Sequence of chain 1.D:
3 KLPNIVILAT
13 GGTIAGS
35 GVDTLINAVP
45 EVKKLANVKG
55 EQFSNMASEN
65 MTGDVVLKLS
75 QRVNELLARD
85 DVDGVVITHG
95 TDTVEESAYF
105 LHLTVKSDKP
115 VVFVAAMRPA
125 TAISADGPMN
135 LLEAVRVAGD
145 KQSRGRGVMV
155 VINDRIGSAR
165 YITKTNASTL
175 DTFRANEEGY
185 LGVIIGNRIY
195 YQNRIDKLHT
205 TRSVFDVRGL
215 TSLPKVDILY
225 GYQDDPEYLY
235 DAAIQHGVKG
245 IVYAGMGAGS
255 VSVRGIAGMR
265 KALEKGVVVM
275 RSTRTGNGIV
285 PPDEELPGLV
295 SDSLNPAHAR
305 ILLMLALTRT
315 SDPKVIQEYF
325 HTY

Binding-site contacts:
Ligand atom C contacts residue THR95 of chain 1.B at 3.8 Å.
Ligand atom CB contacts residue THR95 of chain 1.B at 3.4 Å.
Ligand atom O contacts residue GLY14 of chain 1.B at 3.5 Å.
Ligand atom C contacts residue THR15 of chain 1.B at 4.2 Å.
Ligand atom O contacts residue ALA61 of chain 1.B at 3.4 Å.
Ligand atom OD1 contacts residue GLY94 of chain 1.B at 3.3 Å.
Ligand atom CB contacts residue ASP96 of chain 1.B at 3.6 Å.
Ligand atom OXT contacts residue GLU63 of chain 1.B at 3.7 Å.
Ligand atom C contacts residue ALA61 of chain 1.B at 4.3 Å (hydrophobic).
Ligand atom OD1 contacts residue THR15 of chain 1.B at 2.7 Å (h-bond).
Ligand atom CA contacts residue THR15 of chain 1.B at 3.2 Å.
Ligand atom OD2 contacts residue THR95 of chain 1.B at 2.5 Å (h-bond).
Ligand atom OXT contacts residue GLY94 of chain 1.B at 3.4 Å.
Ligand atom N contacts residue ASP96 of chain 1.B at 2.8 Å (salt-bridge).
Ligand atom N contacts residue SER254 of chain 1.D at 3.8 Å.
Ligand atom C contacts residue GLU63 of chain 1.B at 3.6 Å.
Ligand atom OXT contacts residue SER62 of chain 1.B at 2.5 Å (h-bond).
Ligand atom N contacts residue GLU63 of chain 1.B at 2.9 Å (salt-bridge).
Ligand atom CB contacts residue THR15 of chain 1.B at 2.9 Å.
Ligand atom CA contacts residue GLU63 of chain 1.B at 3.8 Å.
Ligand atom OXT contacts residue ASP96 of chain 1.B at 3.0 Å (salt-bridge).
Ligand atom OD1 contacts residue ALA120 of chain 1.B at 3.8 Å.
Ligand atom O contacts residue GLY94 of chain 1.B at 3.3 Å.
Ligand atom O contacts residue GLU63 of chain 1.B at 3.8 Å.
Ligand atom CG contacts residue THR95 of chain 1.B at 2.8 Å.
Ligand atom CG contacts residue THR15 of chain 1.B at 2.5 Å.
Ligand atom OD1 contacts residue GLY14 of chain 1.B at 4.1 Å.
Ligand atom CA contacts residue ASP96 of chain 1.B at 3.7 Å.
Ligand atom OD2 contacts residue MET121 of chain 1.B at 4.0 Å.
Ligand atom C contacts residue GLY94 of chain 1.B at 3.4 Å.
Ligand atom O contacts residue SER62 of chain 1.B at 2.8 Å (h-bond).
Ligand atom CG contacts residue ALA120 of chain 1.B at 3.8 Å (hydrophobic).
Ligand atom C contacts residue SER62 of chain 1.B at 3.4 Å.
Ligand atom O contacts residue THR15 of chain 1.B at 4.1 Å.
Ligand atom OD2 contacts residue THR15 of chain 1.B at 3.0 Å (h-bond).
Ligand atom OXT contacts residue THR95 of chain 1.B at 3.3 Å (h-bond).
Ligand atom OD1 contacts residue THR95 of chain 1.B at 2.9 Å (h-bond).
Ligand atom OD2 contacts residue LYS168 of chain 1.B at 4.3 Å.
Ligand atom OD2 contacts residue ALA120 of chain 1.B at 3.1 Å (h-bond).
Ligand atom C contacts residue ASP96 of chain 1.B at 4.0 Å.

Sequence of chain 1.B:
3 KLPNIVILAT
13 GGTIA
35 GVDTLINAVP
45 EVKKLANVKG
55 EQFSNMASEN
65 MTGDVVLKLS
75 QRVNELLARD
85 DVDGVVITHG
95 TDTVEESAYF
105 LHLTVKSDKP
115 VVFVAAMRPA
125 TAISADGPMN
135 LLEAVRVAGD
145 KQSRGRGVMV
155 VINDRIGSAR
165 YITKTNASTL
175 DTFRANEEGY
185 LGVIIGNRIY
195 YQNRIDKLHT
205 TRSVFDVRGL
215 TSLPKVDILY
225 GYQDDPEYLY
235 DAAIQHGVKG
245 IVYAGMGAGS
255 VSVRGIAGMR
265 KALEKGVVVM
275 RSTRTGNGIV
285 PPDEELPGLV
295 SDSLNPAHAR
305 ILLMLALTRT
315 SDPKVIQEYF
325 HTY

This small molecule binds to this protein.
Small molecule (SMILES): N[C@@H](CC(=O)O)C(=O)O